Binding-site contacts:
Ligand atom N2 contacts residue GLU72 of chain 2.B at 3.9 Å.
Ligand atom O7 contacts residue ASN82 of chain 2.B at 3.4 Å (h-bond).
Ligand atom C8 contacts residue ASN82 of chain 2.B at 4.5 Å.
Ligand atom C5 contacts residue ASN82 of chain 2.B at 3.7 Å.
Ligand atom O7 contacts residue ASN79 of chain 2.B at 3.1 Å (h-bond).
Ligand atom O5 contacts residue ASN82 of chain 2.B at 2.4 Å (h-bond).
Ligand atom O7 contacts residue GLU72 of chain 2.B at 4.4 Å.
Ligand atom C7 contacts residue GLU72 of chain 2.B at 3.7 Å.
Ligand atom C8 contacts residue GLY78 of chain 2.B at 3.9 Å.
Ligand atom C7 contacts residue GLY78 of chain 2.B at 4.4 Å.
Ligand atom C2 contacts residue ASN82 of chain 2.B at 2.3 Å.
Ligand atom N2 contacts residue GLY78 of chain 2.B at 4.5 Å.
Ligand atom C7 contacts residue ASN79 of chain 2.B at 3.7 Å.
Ligand atom C8 contacts residue ASN79 of chain 2.B at 3.6 Å.
Ligand atom C7 contacts residue ASN82 of chain 2.B at 3.3 Å.
Ligand atom O3 contacts residue GLU72 of chain 2.B at 3.7 Å.
Ligand atom C1 contacts residue ASN82 of chain 2.B at 1.4 Å.
Ligand atom N2 contacts residue ASN82 of chain 2.B at 2.8 Å (h-bond).
Ligand atom C8 contacts residue LYS75 of chain 2.B at 3.6 Å.
Ligand atom C8 contacts residue GLU72 of chain 2.B at 3.3 Å.
Ligand atom C7 contacts residue LYS75 of chain 2.B at 3.7 Å.
Ligand atom O7 contacts residue LYS75 of chain 2.B at 3.1 Å (salt-bridge).
Ligand atom C3 contacts residue ASN82 of chain 2.B at 3.7 Å.
Ligand atom C4 contacts residue ASN82 of chain 2.B at 4.1 Å.

The small molecule below binds the protein below.
Small molecule (SMILES): CC(=O)N[C@@H]1[C@@H](O)[C@H](O)[C@@H](CO)O[C@H]1O

Sequence of chain 2.B:
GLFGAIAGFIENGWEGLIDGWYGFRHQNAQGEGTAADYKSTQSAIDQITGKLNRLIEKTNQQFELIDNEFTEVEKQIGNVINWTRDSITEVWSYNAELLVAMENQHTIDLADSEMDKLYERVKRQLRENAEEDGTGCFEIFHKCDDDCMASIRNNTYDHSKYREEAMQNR